Binding-site contacts:
Ligand atom C02 contacts residue TYR158 of chain 4.A at 4.0 Å (hydrophobic).
Ligand atom C13 contacts residue GLY96 of chain 4.A at 3.9 Å.
Ligand atom C03 contacts residue NAD1 of chain 4.B at 3.5 Å.
Ligand atom C04 contacts residue NAD1 of chain 4.B at 3.5 Å.
Ligand atom O05 contacts residue LYS165 of chain 4.A at 3.8 Å.
Ligand atom C11 contacts residue MET98 of chain 4.A at 3.9 Å (hydrophobic).
Ligand atom C13 contacts residue PHE97 of chain 4.A at 3.9 Å (hydrophobic).
Ligand atom C12 contacts residue MET103 of chain 4.A at 3.7 Å (hydrophobic).
Ligand atom C20 contacts residue MET199 of chain 4.A at 3.8 Å (hydrophobic).
Ligand atom N21 contacts residue MET199 of chain 4.A at 3.4 Å (h-bond).
Ligand atom N10 contacts residue PHE97 of chain 4.A at 3.7 Å.
Ligand atom C17 contacts residue PHE97 of chain 4.A at 3.5 Å (hydrophobic).
Ligand atom O05 contacts residue TYR158 of chain 4.A at 2.6 Å (h-bond).
Ligand atom C01 contacts residue PHE149 of chain 4.A at 3.8 Å (hydrophobic).
Ligand atom C04 contacts residue TYR158 of chain 4.A at 3.3 Å (hydrophobic).
Ligand atom N18 contacts residue PHE97 of chain 4.A at 3.6 Å.
Ligand atom C11 contacts residue MET161 of chain 4.A at 3.9 Å (hydrophobic).
Ligand atom C01 contacts residue MET199 of chain 4.A at 3.7 Å (hydrophobic).
Ligand atom C03 contacts residue PHE149 of chain 4.A at 3.9 Å (hydrophobic).
Ligand atom C11 contacts residue MET103 of chain 4.A at 4.0 Å (hydrophobic).
Ligand atom C01 contacts residue ETX1 of chain 4.D at 3.6 Å.
Ligand atom C17 contacts residue MET103 of chain 4.A at 4.0 Å (hydrophobic).
Ligand atom C11 contacts residue PHE97 of chain 4.A at 3.7 Å (hydrophobic).
Ligand atom C16 contacts residue PHE97 of chain 4.A at 4.0 Å (hydrophobic).
Ligand atom C12 contacts residue MET161 of chain 4.A at 4.1 Å (hydrophobic).
Ligand atom N18 contacts residue MET98 of chain 4.A at 3.3 Å (h-bond).
Ligand atom N21 contacts residue NAD1 of chain 4.B at 3.6 Å (h-bond).
Ligand atom O05 contacts residue NAD1 of chain 4.B at 2.6 Å (h-bond).
Ligand atom O05 contacts residue MET161 of chain 4.A at 4.0 Å.
Ligand atom C02 contacts residue NAD1 of chain 4.B at 3.4 Å.
Ligand atom C02 contacts residue ETX1 of chain 4.D at 4.0 Å.
Ligand atom N18 contacts residue MET103 of chain 4.A at 3.6 Å.
Ligand atom C07 contacts residue NAD1 of chain 4.B at 3.7 Å.
Ligand atom C01 contacts residue NAD1 of chain 4.B at 3.1 Å.
Ligand atom C17 contacts residue MET98 of chain 4.A at 3.5 Å (hydrophobic).
Ligand atom N10 contacts residue GLY96 of chain 4.A at 3.4 Å (h-bond).
Ligand atom C11 contacts residue GLY96 of chain 4.A at 3.9 Å.
Ligand atom N21 contacts residue ETX1 of chain 4.D at 4.1 Å.
Ligand atom C03 contacts residue TYR158 of chain 4.A at 3.4 Å (hydrophobic).
Ligand atom C09 contacts residue GLY96 of chain 4.A at 3.4 Å.

Sequence of chain 4.A:
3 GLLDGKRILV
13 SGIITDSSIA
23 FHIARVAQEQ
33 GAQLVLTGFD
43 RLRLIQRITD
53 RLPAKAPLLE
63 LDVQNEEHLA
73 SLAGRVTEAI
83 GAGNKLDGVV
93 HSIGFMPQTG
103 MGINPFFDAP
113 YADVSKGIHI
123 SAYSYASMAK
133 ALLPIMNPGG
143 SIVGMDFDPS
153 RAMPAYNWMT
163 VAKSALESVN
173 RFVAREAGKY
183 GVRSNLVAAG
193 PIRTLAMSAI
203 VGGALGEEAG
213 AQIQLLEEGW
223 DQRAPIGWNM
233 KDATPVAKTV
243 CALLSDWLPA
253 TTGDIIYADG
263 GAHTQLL

The small molecule below binds the protein below.
Small molecule (SMILES): Cc1cc(=O)c(C2CCN(c3ncccn3)CC2)c(C)[nH]1